Binding-site contacts:
Ligand atom O09 contacts residue GLN190 of chain 4.B at 4.0 Å.
Ligand atom C04 contacts residue ASP186 of chain 4.B at 4.2 Å.
Ligand atom C05 contacts residue VAL185 of chain 4.B at 3.9 Å (hydrophobic).
Ligand atom C08 contacts residue VAL185 of chain 4.B at 3.5 Å (hydrophobic).
Ligand atom C07 contacts residue VAL188 of chain 4.B at 3.8 Å (hydrophobic).
Ligand atom C06 contacts residue ASP186 of chain 4.B at 3.3 Å.
Ligand atom N03 contacts residue ASP186 of chain 4.B at 3.2 Å (salt-bridge).
Ligand atom C04 contacts residue VAL185 of chain 4.B at 4.2 Å (hydrophobic).
Ligand atom C08 contacts residue VAL188 of chain 4.B at 4.0 Å (hydrophobic).
Ligand atom C06 contacts residue VAL185 of chain 4.B at 4.0 Å (hydrophobic).
Ligand atom C07 contacts residue ASP186 of chain 4.B at 3.9 Å.
Ligand atom C08 contacts residue GLN190 of chain 4.B at 3.5 Å.
Ligand atom N03 contacts residue VAL185 of chain 4.B at 3.9 Å.
Ligand atom O09 contacts residue VAL185 of chain 4.B at 4.0 Å.
Ligand atom C07 contacts residue VAL185 of chain 4.B at 3.3 Å (hydrophobic).
Ligand atom N01 contacts residue ASP186 of chain 4.B at 3.7 Å.
Ligand atom C05 contacts residue ASP186 of chain 4.B at 3.9 Å.
Ligand atom C02 contacts residue ASP186 of chain 4.B at 3.8 Å.

Sequence of chain 4.B:
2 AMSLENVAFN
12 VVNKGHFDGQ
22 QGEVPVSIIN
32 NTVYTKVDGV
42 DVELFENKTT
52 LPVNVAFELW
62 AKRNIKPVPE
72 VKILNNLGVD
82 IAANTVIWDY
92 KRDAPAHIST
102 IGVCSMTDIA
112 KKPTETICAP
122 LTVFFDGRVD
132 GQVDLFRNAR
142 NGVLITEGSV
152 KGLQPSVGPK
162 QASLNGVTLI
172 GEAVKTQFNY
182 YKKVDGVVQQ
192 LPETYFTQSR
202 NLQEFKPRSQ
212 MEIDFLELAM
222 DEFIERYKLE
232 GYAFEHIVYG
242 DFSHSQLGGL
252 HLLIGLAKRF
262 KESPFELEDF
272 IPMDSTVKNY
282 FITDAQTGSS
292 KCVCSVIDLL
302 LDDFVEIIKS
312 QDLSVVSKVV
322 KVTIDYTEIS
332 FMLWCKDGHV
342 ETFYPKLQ

The protein below binds the small molecule below.
Small molecule (SMILES): NC(=O)NCc1ccco1